This protein binds this small molecule.
Small molecule (SMILES): COc1ccc(N2C(=O)CCC[C@H]2c2nc3cc(-c4c(C)noc4C)ccc3n2[C@@H]2CCN(S(C)(=O)=O)C2)cc1Cl

Sequence of chain 1.A:
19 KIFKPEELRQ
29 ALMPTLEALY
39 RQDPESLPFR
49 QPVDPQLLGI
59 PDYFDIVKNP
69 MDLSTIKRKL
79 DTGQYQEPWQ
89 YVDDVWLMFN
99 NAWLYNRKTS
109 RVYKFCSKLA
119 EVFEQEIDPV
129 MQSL

Binding-site contacts:
Ligand atom OAD contacts residue ASN104 of chain 1.A at 3.1 Å (h-bond).
Ligand atom CAG contacts residue PHE47 of chain 1.A at 3.8 Å (hydrophobic).
Ligand atom CAB contacts residue VAL51 of chain 1.A at 3.6 Å (hydrophobic).
Ligand atom CAJ contacts residue LEU56 of chain 1.A at 4.0 Å (hydrophobic).
Ligand atom CL contacts residue PRO46 of chain 1.A at 3.7 Å.
Ligand atom CAB contacts residue VAL110 of chain 1.A at 3.7 Å (hydrophobic).
Ligand atom OAD contacts residue TYR61 of chain 1.A at 3.6 Å.
Ligand atom CBK contacts residue PRO46 of chain 1.A at 3.9 Å (hydrophobic).
Ligand atom OBC contacts residue GLN49 of chain 1.A at 3.0 Å.
Ligand atom CL contacts residue PHE113 of chain 1.A at 3.5 Å.
Ligand atom CL contacts residue ARG109 of chain 1.A at 3.6 Å.
Ligand atom CBO contacts residue PRO42 of chain 1.A at 3.4 Å (hydrophobic).
Ligand atom NAC contacts residue ASN104 of chain 1.A at 3.3 Å (h-bond).
Ligand atom OBN contacts residue PHE113 of chain 1.A at 3.5 Å.
Ligand atom CBO contacts residue LEU45 of chain 1.A at 3.9 Å (hydrophobic).
Ligand atom NAC contacts residue VAL51 of chain 1.A at 3.8 Å.
Ligand atom CAM contacts residue VAL110 of chain 1.A at 3.6 Å (hydrophobic).
Ligand atom CAA contacts residue VAL51 of chain 1.A at 3.8 Å (hydrophobic).
Ligand atom CAV contacts residue LEU56 of chain 1.A at 3.8 Å (hydrophobic).
Ligand atom CBL contacts residue VAL110 of chain 1.A at 3.9 Å (hydrophobic).
Ligand atom CBO contacts residue PRO46 of chain 1.A at 3.8 Å (hydrophobic).
Ligand atom CAF contacts residue ILE58 of chain 1.A at 3.6 Å (hydrophobic).
Ligand atom CAG contacts residue VAL110 of chain 1.A at 3.7 Å (hydrophobic).
Ligand atom CAG contacts residue PRO46 of chain 1.A at 3.4 Å (hydrophobic).
Ligand atom CAE contacts residue ASN104 of chain 1.A at 3.6 Å.
Ligand atom CBJ contacts residue ARG109 of chain 1.A at 3.7 Å.
Ligand atom CAI contacts residue PRO46 of chain 1.A at 3.6 Å (hydrophobic).
Ligand atom OBN contacts residue PRO46 of chain 1.A at 3.4 Å.
Ligand atom OBN contacts residue ARG109 of chain 1.A at 3.6 Å (salt-bridge).
Ligand atom CAL contacts residue VAL110 of chain 1.A at 3.9 Å (hydrophobic).
Ligand atom OBD contacts residue LEU55 of chain 1.A at 3.7 Å.
Ligand atom CL contacts residue VAL110 of chain 1.A at 3.4 Å.
Ligand atom NAN contacts residue LEU56 of chain 1.A at 3.9 Å.
Ligand atom CAF contacts residue TYR103 of chain 1.A at 3.8 Å (hydrophobic).
Ligand atom CAJ contacts residue PRO46 of chain 1.A at 3.9 Å (hydrophobic).
Ligand atom OAD contacts residue TYR103 of chain 1.A at 3.9 Å.
Ligand atom CAF contacts residue ASN104 of chain 1.A at 3.6 Å.
Ligand atom CBI contacts residue ARG109 of chain 1.A at 3.9 Å.
Ligand atom CBJ contacts residue PRO46 of chain 1.A at 3.7 Å (hydrophobic).
Ligand atom CBO contacts residue PHE113 of chain 1.A at 4.0 Å (hydrophobic).